Sequence of chain 1.C:
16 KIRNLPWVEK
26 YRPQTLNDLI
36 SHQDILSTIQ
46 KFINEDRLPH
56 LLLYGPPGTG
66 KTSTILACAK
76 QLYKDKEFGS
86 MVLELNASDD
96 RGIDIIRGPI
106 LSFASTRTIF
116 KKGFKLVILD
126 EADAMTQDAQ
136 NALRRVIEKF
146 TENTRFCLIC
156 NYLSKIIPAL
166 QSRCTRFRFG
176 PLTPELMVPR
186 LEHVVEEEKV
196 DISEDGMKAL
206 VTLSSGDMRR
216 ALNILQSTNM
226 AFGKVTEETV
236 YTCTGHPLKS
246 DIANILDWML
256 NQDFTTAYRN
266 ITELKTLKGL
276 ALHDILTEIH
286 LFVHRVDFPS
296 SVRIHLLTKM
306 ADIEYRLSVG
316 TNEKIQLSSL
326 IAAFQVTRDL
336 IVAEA

Sequence of chain 1.B:
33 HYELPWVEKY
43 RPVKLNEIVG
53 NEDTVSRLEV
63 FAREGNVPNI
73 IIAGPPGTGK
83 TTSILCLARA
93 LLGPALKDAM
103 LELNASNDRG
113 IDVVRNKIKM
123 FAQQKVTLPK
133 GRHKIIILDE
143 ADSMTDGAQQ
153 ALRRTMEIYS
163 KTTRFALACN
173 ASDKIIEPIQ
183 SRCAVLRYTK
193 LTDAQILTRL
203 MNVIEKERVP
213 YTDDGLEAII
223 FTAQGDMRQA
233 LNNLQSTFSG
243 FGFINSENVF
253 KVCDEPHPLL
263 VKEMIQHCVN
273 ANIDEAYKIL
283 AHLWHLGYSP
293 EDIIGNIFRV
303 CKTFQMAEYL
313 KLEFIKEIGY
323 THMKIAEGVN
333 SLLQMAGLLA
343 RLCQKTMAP

Binding-site contacts:
Ligand atom O1B contacts residue THR83 of chain 1.B at 2.9 Å (h-bond).
Ligand atom C8 contacts residue GLY79 of chain 1.B at 3.2 Å.
Ligand atom S1G contacts residue ARG168 of chain 1.C at 2.8 Å (salt-bridge).
Ligand atom O3G contacts residue ARG139 of chain 1.C at 3.2 Å (salt-bridge).
Ligand atom O3G contacts residue ASN172 of chain 1.B at 3.1 Å (h-bond).
Ligand atom N7 contacts residue GLY79 of chain 1.B at 3.1 Å (h-bond).
Ligand atom C5' contacts residue ARG230 of chain 1.B at 3.4 Å.
Ligand atom O2' contacts residue VAL39 of chain 1.B at 2.7 Å (h-bond).
Ligand atom PA contacts residue ARG230 of chain 1.B at 3.5 Å.
Ligand atom O2G contacts residue ARG168 of chain 1.C at 3.5 Å (salt-bridge).
Ligand atom C4 contacts residue MET229 of chain 1.B at 3.6 Å (hydrophobic).
Ligand atom O2' contacts residue ARG43 of chain 1.B at 3.5 Å.
Ligand atom O3G contacts residue LYS82 of chain 1.B at 3.0 Å (salt-bridge).
Ligand atom N9 contacts residue MET229 of chain 1.B at 3.4 Å.
Ligand atom N1 contacts residue VAL51 of chain 1.B at 3.3 Å (h-bond).
Ligand atom N7 contacts residue THR80 of chain 1.B at 3.0 Å (h-bond).
Ligand atom O2B contacts residue GLY81 of chain 1.B at 2.7 Å (h-bond).
Ligand atom O3A contacts residue GLY79 of chain 1.B at 3.5 Å.
Ligand atom O2B contacts residue LYS82 of chain 1.B at 2.8 Å (salt-bridge).
Ligand atom O2A contacts residue THR84 of chain 1.B at 2.7 Å (h-bond).
Ligand atom O2B contacts residue THR80 of chain 1.B at 3.4 Å (h-bond).
Ligand atom O2' contacts residue TYR42 of chain 1.B at 3.3 Å (h-bond).
Ligand atom O2G contacts residue ARG230 of chain 1.B at 3.4 Å (salt-bridge).
Ligand atom N6 contacts residue VAL51 of chain 1.B at 2.6 Å (h-bond).
Ligand atom O3' contacts residue ARG43 of chain 1.B at 3.0 Å (salt-bridge).
Ligand atom O1A contacts residue GLU143 of chain 1.C at 2.9 Å (salt-bridge).
Ligand atom O3B contacts residue GLY79 of chain 1.B at 2.9 Å (h-bond).
Ligand atom N7 contacts residue GLY81 of chain 1.B at 3.4 Å.
Ligand atom O3B contacts residue PRO78 of chain 1.B at 3.6 Å.
Ligand atom PG contacts residue MG1 of chain 1.M at 3.6 Å.
Ligand atom O1B contacts residue MG1 of chain 1.M at 2.7 Å.
Ligand atom O2G contacts residue MG1 of chain 1.M at 2.1 Å.
Ligand atom N6 contacts residue THR80 of chain 1.B at 3.0 Å (h-bond).
Ligand atom O1A contacts residue ARG230 of chain 1.B at 2.6 Å (salt-bridge).
Ligand atom O3A contacts residue ARG230 of chain 1.B at 3.3 Å (salt-bridge).
Ligand atom O2A contacts residue THR83 of chain 1.B at 3.6 Å (h-bond).
Ligand atom O2A contacts residue GLY81 of chain 1.B at 3.3 Å.
Ligand atom S1G contacts residue ARG230 of chain 1.B at 2.8 Å (salt-bridge).
Ligand atom N6 contacts residue ILE50 of chain 1.B at 3.4 Å.
Ligand atom O3' contacts residue VAL39 of chain 1.B at 3.1 Å (h-bond).

The protein below binds the small molecule below.
Small molecule (SMILES): Nc1ncnc2c1ncn2[C@@H]1O[C@H](COP(=O)(O)OP(=O)(O)OP(O)(O)=S)[C@@H](O)[C@H]1O